Sequence of chain 1.A:
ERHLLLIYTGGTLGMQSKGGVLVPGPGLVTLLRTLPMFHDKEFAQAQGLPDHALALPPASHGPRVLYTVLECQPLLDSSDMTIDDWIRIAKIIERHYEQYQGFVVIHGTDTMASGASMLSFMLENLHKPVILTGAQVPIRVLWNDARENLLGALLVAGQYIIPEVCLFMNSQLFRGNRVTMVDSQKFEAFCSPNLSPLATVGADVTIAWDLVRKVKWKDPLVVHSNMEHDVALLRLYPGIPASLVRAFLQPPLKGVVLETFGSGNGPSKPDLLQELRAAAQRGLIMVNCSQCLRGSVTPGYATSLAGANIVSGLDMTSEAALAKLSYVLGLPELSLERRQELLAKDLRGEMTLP

Binding-site contacts:
Ligand atom C contacts residue THR139 of chain 1.D at 3.9 Å.
Ligand atom C contacts residue SER108 of chain 1.D at 3.5 Å.
Ligand atom N contacts residue ASP107 of chain 1.D at 2.9 Å (salt-bridge).
Ligand atom N contacts residue ASN295 of chain 1.A at 3.7 Å.
Ligand atom C contacts residue ASP107 of chain 1.D at 3.5 Å.
Ligand atom CA contacts residue ASP140 of chain 1.D at 3.6 Å.
Ligand atom O contacts residue SER108 of chain 1.D at 2.4 Å (h-bond).
Ligand atom ND2 contacts residue THR139 of chain 1.D at 3.0 Å (h-bond).
Ligand atom OXT contacts residue THR42 of chain 1.D at 3.8 Å.
Ligand atom CB contacts residue THR42 of chain 1.D at 3.2 Å.
Ligand atom O contacts residue THR139 of chain 1.D at 3.2 Å (h-bond).
Ligand atom OXT contacts residue ASP107 of chain 1.D at 3.5 Å (salt-bridge).
Ligand atom O contacts residue ASP140 of chain 1.D at 3.0 Å (salt-bridge).
Ligand atom C contacts residue ASP140 of chain 1.D at 3.7 Å.
Ligand atom CB contacts residue ASP140 of chain 1.D at 3.4 Å.
Ligand atom OXT contacts residue GLY41 of chain 1.D at 3.4 Å.
Ligand atom CG contacts residue THR42 of chain 1.D at 2.8 Å.
Ligand atom OD1 contacts residue ALA165 of chain 1.D at 3.7 Å.
Ligand atom OXT contacts residue SER108 of chain 1.D at 2.9 Å (h-bond).
Ligand atom ND2 contacts residue GLN166 of chain 1.D at 3.6 Å (h-bond).
Ligand atom OD1 contacts residue GLY138 of chain 1.D at 3.4 Å.
Ligand atom CG contacts residue TYR331 of chain 1.A at 3.9 Å (hydrophobic).
Ligand atom O contacts residue ASP107 of chain 1.D at 3.8 Å.
Ligand atom N contacts residue ASP140 of chain 1.D at 2.7 Å (salt-bridge).
Ligand atom CG contacts residue THR139 of chain 1.D at 3.1 Å.
Ligand atom ND2 contacts residue ALA165 of chain 1.D at 3.0 Å (h-bond).
Ligand atom CA contacts residue ASP107 of chain 1.D at 3.7 Å.
Ligand atom OXT contacts residue GLY138 of chain 1.D at 3.4 Å.
Ligand atom O contacts residue GLY138 of chain 1.D at 3.3 Å.
Ligand atom C contacts residue GLY138 of chain 1.D at 3.6 Å.
Ligand atom OXT contacts residue MET45 of chain 1.D at 3.6 Å.
Ligand atom CG contacts residue ALA165 of chain 1.D at 3.8 Å (hydrophobic).
Ligand atom ND2 contacts residue THR42 of chain 1.D at 3.1 Å (h-bond).
Ligand atom ND2 contacts residue TYR331 of chain 1.A at 3.6 Å.
Ligand atom OD1 contacts residue THR139 of chain 1.D at 3.1 Å (h-bond).
Ligand atom OD1 contacts residue THR42 of chain 1.D at 3.0 Å (h-bond).
Ligand atom CA contacts residue THR42 of chain 1.D at 3.3 Å.
Ligand atom N contacts residue TYR331 of chain 1.A at 3.8 Å.
Ligand atom CB contacts residue TYR331 of chain 1.A at 3.8 Å (hydrophobic).
Ligand atom CB contacts residue THR139 of chain 1.D at 3.4 Å.

The small molecule below binds the protein below.
Small molecule (SMILES): NC(=O)C[C@H](N)C(=O)O

Sequence of chain 1.D:
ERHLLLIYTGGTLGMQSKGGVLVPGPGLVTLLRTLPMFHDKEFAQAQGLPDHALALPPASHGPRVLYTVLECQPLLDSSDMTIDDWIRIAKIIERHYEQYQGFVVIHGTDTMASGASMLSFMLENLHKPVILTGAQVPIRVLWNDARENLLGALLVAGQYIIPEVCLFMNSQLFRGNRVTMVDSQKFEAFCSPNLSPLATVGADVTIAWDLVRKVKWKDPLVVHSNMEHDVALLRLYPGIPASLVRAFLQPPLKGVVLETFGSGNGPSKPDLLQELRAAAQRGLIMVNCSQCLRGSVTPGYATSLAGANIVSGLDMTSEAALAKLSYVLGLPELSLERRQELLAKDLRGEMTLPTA